Sequence of chain 1.A:
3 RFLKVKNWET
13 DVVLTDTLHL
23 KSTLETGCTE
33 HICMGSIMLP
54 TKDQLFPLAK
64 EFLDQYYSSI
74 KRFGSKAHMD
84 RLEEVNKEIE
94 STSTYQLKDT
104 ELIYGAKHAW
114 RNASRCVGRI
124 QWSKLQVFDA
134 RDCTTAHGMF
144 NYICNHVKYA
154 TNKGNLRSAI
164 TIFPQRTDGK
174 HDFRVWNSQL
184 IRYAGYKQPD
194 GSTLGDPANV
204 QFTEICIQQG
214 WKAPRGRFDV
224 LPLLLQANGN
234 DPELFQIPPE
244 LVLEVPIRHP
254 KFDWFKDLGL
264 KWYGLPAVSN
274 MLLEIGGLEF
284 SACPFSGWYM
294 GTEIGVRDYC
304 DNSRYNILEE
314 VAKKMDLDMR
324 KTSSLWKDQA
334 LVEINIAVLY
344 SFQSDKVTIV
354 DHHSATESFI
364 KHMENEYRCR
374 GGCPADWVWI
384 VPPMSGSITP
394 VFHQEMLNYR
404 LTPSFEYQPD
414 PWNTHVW

Binding-site contacts:
Ligand atom C6 contacts residue VAL271 of chain 1.A at 3.3 Å (hydrophobic).
Ligand atom C contacts residue ASP301 of chain 1.A at 3.5 Å.
Ligand atom N contacts residue HEM1 of chain 1.C at 3.0 Å (h-bond).
Ligand atom C4 contacts residue HEM1 of chain 1.C at 3.2 Å.
Ligand atom N contacts residue GLU296 of chain 1.A at 2.9 Å (salt-bridge).
Ligand atom OA1 contacts residue TYR292 of chain 1.A at 2.7 Å (h-bond).
Ligand atom CD contacts residue GLU296 of chain 1.A at 3.5 Å.
Ligand atom CD contacts residue PRO269 of chain 1.A at 3.8 Å (hydrophobic).
Ligand atom CG contacts residue GLU296 of chain 1.A at 3.2 Å.
Ligand atom CB contacts residue GLN182 of chain 1.A at 3.5 Å.
Ligand atom OA2 contacts residue GLU296 of chain 1.A at 3.4 Å.
Ligand atom OA1 contacts residue TYR266 of chain 1.A at 3.4 Å (h-bond).
Ligand atom C3 contacts residue GLY290 of chain 1.A at 3.4 Å.
Ligand atom NH1 contacts residue GLU296 of chain 1.A at 2.6 Å (salt-bridge).
Ligand atom NE contacts residue GLU296 of chain 1.A at 3.0 Å (salt-bridge).
Ligand atom S5 contacts residue PHE288 of chain 1.A at 3.6 Å.
Ligand atom C3 contacts residue HEM1 of chain 1.C at 3.5 Å.
Ligand atom C6 contacts residue PRO269 of chain 1.A at 3.2 Å (hydrophobic).
Ligand atom C2 contacts residue GLY290 of chain 1.A at 3.8 Å.
Ligand atom C2 contacts residue TRP291 of chain 1.A at 3.2 Å (hydrophobic).
Ligand atom NH1 contacts residue TYR292 of chain 1.A at 3.6 Å.
Ligand atom C2 contacts residue HEM1 of chain 1.C at 3.8 Å.
Ligand atom NH1 contacts residue PRO269 of chain 1.A at 3.7 Å.
Ligand atom OA2 contacts residue ASP301 of chain 1.A at 2.7 Å (salt-bridge).
Ligand atom CA contacts residue GLN182 of chain 1.A at 3.5 Å.
Ligand atom C contacts residue GLN182 of chain 1.A at 3.6 Å.
Ligand atom C6 contacts residue PHE288 of chain 1.A at 3.2 Å (hydrophobic).
Ligand atom C1 contacts residue GLU296 of chain 1.A at 3.5 Å.
Ligand atom OA2 contacts residue TYR292 of chain 1.A at 3.2 Å.
Ligand atom CB contacts residue GLU296 of chain 1.A at 3.4 Å.
Ligand atom NH1 contacts residue TRP291 of chain 1.A at 2.8 Å (h-bond).
Ligand atom C2 contacts residue PRO269 of chain 1.A at 3.4 Å (hydrophobic).
Ligand atom C contacts residue TYR292 of chain 1.A at 3.3 Å (hydrophobic).
Ligand atom C1 contacts residue PRO269 of chain 1.A at 3.7 Å (hydrophobic).
Ligand atom CA contacts residue GLU296 of chain 1.A at 3.6 Å.
Ligand atom S5 contacts residue VAL271 of chain 1.A at 3.4 Å.
Ligand atom OA1 contacts residue GLN182 of chain 1.A at 3.0 Å (h-bond).
Ligand atom OA1 contacts residue ASP301 of chain 1.A at 3.5 Å (salt-bridge).
Ligand atom CG contacts residue HEM1 of chain 1.C at 3.8 Å.
Ligand atom C1 contacts residue TRP291 of chain 1.A at 3.5 Å (hydrophobic).

The protein below binds the small molecule below.
Small molecule (SMILES): [H]/N=C(/CCCSC)NCCC[C@H](N)C(=O)O